Sequence of chain 1.A:
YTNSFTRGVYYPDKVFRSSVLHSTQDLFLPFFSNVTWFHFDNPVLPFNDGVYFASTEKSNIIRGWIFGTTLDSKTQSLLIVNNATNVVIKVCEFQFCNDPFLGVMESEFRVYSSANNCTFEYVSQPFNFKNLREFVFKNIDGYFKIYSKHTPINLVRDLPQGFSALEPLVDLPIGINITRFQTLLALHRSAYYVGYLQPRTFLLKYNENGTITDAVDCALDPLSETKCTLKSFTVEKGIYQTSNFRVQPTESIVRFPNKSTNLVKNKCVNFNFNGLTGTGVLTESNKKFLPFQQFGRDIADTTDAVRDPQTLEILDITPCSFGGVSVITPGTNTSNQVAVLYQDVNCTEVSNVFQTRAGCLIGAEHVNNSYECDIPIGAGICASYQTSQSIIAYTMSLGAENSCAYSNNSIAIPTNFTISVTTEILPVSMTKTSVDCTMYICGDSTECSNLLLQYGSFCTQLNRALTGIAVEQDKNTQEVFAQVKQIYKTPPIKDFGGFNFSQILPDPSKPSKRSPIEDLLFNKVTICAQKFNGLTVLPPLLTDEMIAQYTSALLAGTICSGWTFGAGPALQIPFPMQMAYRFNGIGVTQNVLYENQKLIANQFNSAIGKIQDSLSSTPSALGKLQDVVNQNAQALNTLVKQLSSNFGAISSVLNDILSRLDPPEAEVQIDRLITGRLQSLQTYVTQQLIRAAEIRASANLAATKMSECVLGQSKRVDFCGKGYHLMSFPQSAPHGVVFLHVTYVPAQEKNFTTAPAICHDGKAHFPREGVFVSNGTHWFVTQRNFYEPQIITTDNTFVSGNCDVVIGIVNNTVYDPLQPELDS

Binding-site contacts:
Ligand atom O6 contacts residue LEU922 of chain 1.A at 4.3 Å.
Ligand atom C7 contacts residue THR716 of chain 1.A at 4.3 Å.
Ligand atom C1 contacts residue ASN717 of chain 1.A at 1.5 Å.
Ligand atom O7 contacts residue GLN1071 of chain 1.A at 3.8 Å.
Ligand atom C4 contacts residue ASN717 of chain 1.A at 4.4 Å.
Ligand atom C3 contacts residue LEU922 of chain 1.A at 4.5 Å (hydrophobic).
Ligand atom C8 contacts residue THR716 of chain 1.A at 3.4 Å.
Ligand atom C5 contacts residue ASN717 of chain 1.A at 3.9 Å.
Ligand atom C8 contacts residue ASN717 of chain 1.A at 4.2 Å.
Ligand atom O7 contacts residue ASN717 of chain 1.A at 3.2 Å (h-bond).
Ligand atom N2 contacts residue ASN717 of chain 1.A at 2.9 Å (h-bond).
Ligand atom O4 contacts residue LEU922 of chain 1.A at 4.4 Å.
Ligand atom O5 contacts residue ASN717 of chain 1.A at 2.5 Å (h-bond).
Ligand atom C1 contacts residue LEU922 of chain 1.A at 4.4 Å (hydrophobic).
Ligand atom C7 contacts residue ASN717 of chain 1.A at 3.2 Å.
Ligand atom C5 contacts residue LEU922 of chain 1.A at 4.1 Å (hydrophobic).
Ligand atom C2 contacts residue ASN717 of chain 1.A at 2.5 Å.
Ligand atom C3 contacts residue ASN717 of chain 1.A at 3.9 Å.

The small molecule below binds the protein below.
Small molecule (SMILES): CC(=O)N[C@@H]1[C@@H](O)[C@H](O)[C@@H](CO)O[C@H]1O